This protein binds this small molecule.
Small molecule (SMILES): N[C@H](CCC(=O)O)C(=O)O

Sequence of chain 1.C:
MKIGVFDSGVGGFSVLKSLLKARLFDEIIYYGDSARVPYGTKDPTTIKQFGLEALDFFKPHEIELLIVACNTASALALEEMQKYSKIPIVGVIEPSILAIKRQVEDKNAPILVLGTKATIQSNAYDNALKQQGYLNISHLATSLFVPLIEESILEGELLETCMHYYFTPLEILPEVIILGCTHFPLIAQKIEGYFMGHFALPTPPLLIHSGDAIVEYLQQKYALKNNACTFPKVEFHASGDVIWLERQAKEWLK

Binding-site contacts:
Ligand atom CG contacts residue SER8 of chain 1.C at 3.6 Å.
Ligand atom CD contacts residue PRO38 of chain 1.C at 3.7 Å (hydrophobic).
Ligand atom CB contacts residue THR182 of chain 1.C at 3.6 Å.
Ligand atom C contacts residue THR72 of chain 1.C at 3.7 Å.
Ligand atom CD contacts residue TYR39 of chain 1.C at 3.4 Å (hydrophobic).
Ligand atom C contacts residue ASN71 of chain 1.C at 3.7 Å.
Ligand atom OE1 contacts residue VAL37 of chain 1.C at 3.8 Å.
Ligand atom OE1 contacts residue TYR39 of chain 1.C at 2.7 Å (h-bond).
Ligand atom OE1 contacts residue SER8 of chain 1.C at 2.6 Å (h-bond).
Ligand atom O contacts residue CYS181 of chain 1.C at 3.7 Å.
Ligand atom CA contacts residue CYS70 of chain 1.C at 3.5 Å (hydrophobic).
Ligand atom OXT contacts residue THR182 of chain 1.C at 3.0 Å (h-bond).
Ligand atom CB contacts residue HIS183 of chain 1.C at 3.8 Å.
Ligand atom N contacts residue THR182 of chain 1.C at 3.0 Å (h-bond).
Ligand atom N contacts residue CYS70 of chain 1.C at 3.1 Å (h-bond).
Ligand atom O contacts residue THR116 of chain 1.C at 3.4 Å.
Ligand atom OXT contacts residue CYS70 of chain 1.C at 3.8 Å.
Ligand atom OXT contacts residue THR72 of chain 1.C at 3.9 Å.
Ligand atom C contacts residue CYS70 of chain 1.C at 3.7 Å (hydrophobic).
Ligand atom CG contacts residue HIS183 of chain 1.C at 3.7 Å.
Ligand atom CD contacts residue SER8 of chain 1.C at 3.5 Å.
Ligand atom OE2 contacts residue PRO38 of chain 1.C at 3.3 Å.
Ligand atom N contacts residue SER8 of chain 1.C at 3.3 Å (h-bond).
Ligand atom C contacts residue THR182 of chain 1.C at 3.7 Å.
Ligand atom CD contacts residue GLY40 of chain 1.C at 3.7 Å.
Ligand atom OE2 contacts residue GLY40 of chain 1.C at 2.8 Å (h-bond).
Ligand atom C contacts residue CYS181 of chain 1.C at 3.8 Å (hydrophobic).
Ligand atom N contacts residue ASP7 of chain 1.C at 2.9 Å (salt-bridge).
Ligand atom OE2 contacts residue THR116 of chain 1.C at 3.9 Å.
Ligand atom CB contacts residue CYS181 of chain 1.C at 3.6 Å (hydrophobic).
Ligand atom OXT contacts residue CYS181 of chain 1.C at 3.7 Å.
Ligand atom OXT contacts residue ASN71 of chain 1.C at 2.9 Å (h-bond).
Ligand atom OE2 contacts residue TYR39 of chain 1.C at 3.3 Å (h-bond).
Ligand atom CG contacts residue VAL146 of chain 1.C at 4.0 Å (hydrophobic).
Ligand atom CA contacts residue SER8 of chain 1.C at 4.0 Å.
Ligand atom CA contacts residue THR182 of chain 1.C at 3.5 Å.
Ligand atom O contacts residue ASN71 of chain 1.C at 4.0 Å.
Ligand atom O contacts residue THR72 of chain 1.C at 2.8 Å (h-bond).
Ligand atom OE1 contacts residue GLY40 of chain 1.C at 3.8 Å.
Ligand atom OE1 contacts residue PRO38 of chain 1.C at 3.4 Å.